The protein below binds the small molecule below.
Small molecule (SMILES): NCC1CCC(C(=O)N[C@@H](Cc2ccccc2)c2cc(-c3ccc4c(N)[nH]nc4c3)ccn2)CC1

Sequence of chain 1.A:
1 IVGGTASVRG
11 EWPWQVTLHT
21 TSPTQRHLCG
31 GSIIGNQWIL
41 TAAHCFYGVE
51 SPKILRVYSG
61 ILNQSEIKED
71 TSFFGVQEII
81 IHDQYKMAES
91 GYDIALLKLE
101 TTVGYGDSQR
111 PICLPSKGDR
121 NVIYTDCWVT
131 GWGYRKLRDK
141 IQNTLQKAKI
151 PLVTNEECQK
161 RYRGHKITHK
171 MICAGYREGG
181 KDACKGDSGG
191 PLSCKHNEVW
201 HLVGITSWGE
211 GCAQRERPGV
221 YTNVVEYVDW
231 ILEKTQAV

Binding-site contacts:
Ligand atom N32 contacts residue ILE141 of chain 1.A at 3.4 Å.
Ligand atom C25 contacts residue ALA183 of chain 1.A at 3.6 Å (hydrophobic).
Ligand atom C4 contacts residue HIS27 of chain 1.A at 3.5 Å.
Ligand atom C9 contacts residue TYR134 of chain 1.A at 3.6 Å (hydrophobic).
Ligand atom C18 contacts residue ARG26 of chain 1.A at 3.5 Å.
Ligand atom C28 contacts residue SER188 of chain 1.A at 3.2 Å.
Ligand atom O35 contacts residue GLY186 of chain 1.A at 3.0 Å (h-bond).
Ligand atom O35 contacts residue SER188 of chain 1.A at 3.3 Å (h-bond).
Ligand atom C18 contacts residue ILE141 of chain 1.A at 3.4 Å (hydrophobic).
Ligand atom C3 contacts residue LEU28 of chain 1.A at 3.7 Å (hydrophobic).
Ligand atom C27 contacts residue TRP208 of chain 1.A at 3.7 Å (hydrophobic).
Ligand atom N31 contacts residue TYR134 of chain 1.A at 3.0 Å (h-bond).
Ligand atom N32 contacts residue ARG26 of chain 1.A at 3.6 Å.
Ligand atom C10 contacts residue GLY186 of chain 1.A at 3.4 Å.
Ligand atom N34 contacts residue SER188 of chain 1.A at 3.6 Å (h-bond).
Ligand atom C20 contacts residue THR206 of chain 1.A at 3.6 Å.
Ligand atom O35 contacts residue LYS185 of chain 1.A at 3.4 Å.
Ligand atom C11 contacts residue LYS185 of chain 1.A at 3.5 Å.
Ligand atom N32 contacts residue HIS27 of chain 1.A at 3.0 Å (h-bond).
Ligand atom C7 contacts residue HIS44 of chain 1.A at 3.5 Å.
Ligand atom C15 contacts residue HIS44 of chain 1.A at 3.4 Å.
Ligand atom C21 contacts residue LYS185 of chain 1.A at 3.7 Å.
Ligand atom C27 contacts residue ALA183 of chain 1.A at 3.7 Å (hydrophobic).
Ligand atom N30 contacts residue ILE141 of chain 1.A at 3.6 Å.
Ligand atom C12 contacts residue ILE141 of chain 1.A at 3.7 Å (hydrophobic).
Ligand atom O35 contacts residue ASP187 of chain 1.A at 3.5 Å (salt-bridge).
Ligand atom C16 contacts residue TYR134 of chain 1.A at 3.6 Å (hydrophobic).
Ligand atom C7 contacts residue CYS29 of chain 1.A at 3.7 Å (hydrophobic).
Ligand atom N33 contacts residue ALA183 of chain 1.A at 3.0 Å (h-bond).
Ligand atom N33 contacts residue ASP182 of chain 1.A at 2.8 Å (salt-bridge).
Ligand atom C7 contacts residue SER188 of chain 1.A at 3.3 Å.
Ligand atom C8 contacts residue LYS185 of chain 1.A at 3.7 Å.
Ligand atom C3 contacts residue CYS29 of chain 1.A at 3.5 Å (hydrophobic).
Ligand atom C26 contacts residue SER188 of chain 1.A at 3.5 Å.
Ligand atom O35 contacts residue CYS184 of chain 1.A at 3.1 Å (h-bond).
Ligand atom N33 contacts residue GLY211 of chain 1.A at 3.1 Å (h-bond).
Ligand atom C26 contacts residue HIS44 of chain 1.A at 3.4 Å.
Ligand atom C19 contacts residue SER188 of chain 1.A at 3.6 Å.
Ligand atom C21 contacts residue CYS184 of chain 1.A at 3.7 Å (hydrophobic).
Ligand atom N30 contacts residue ARG26 of chain 1.A at 3.7 Å.